Binding-site contacts:
Ligand atom N9 contacts residue ARG177 of chain 2.A at 3.9 Å.
Ligand atom N8 contacts residue ALA57 of chain 1.A at 3.8 Å.
Ligand atom O2 contacts residue ASN255 of chain 2.A at 4.1 Å.
Ligand atom N9 contacts residue PHE160 of chain 2.A at 3.5 Å.
Ligand atom N8 contacts residue THR58 of chain 1.A at 3.3 Å (h-bond).
Ligand atom O6 contacts residue ILE55 of chain 1.A at 3.5 Å.
Ligand atom N9 contacts residue LEU171 of chain 2.A at 4.0 Å.
Ligand atom C6 contacts residue GLN229 of chain 2.A at 3.7 Å.
Ligand atom N8 contacts residue ASP59 of chain 1.A at 3.9 Å.
Ligand atom N3 contacts residue ARG177 of chain 2.A at 3.0 Å (salt-bridge).
Ligand atom C5 contacts residue PHE160 of chain 2.A at 3.4 Å (hydrophobic).
Ligand atom C4 contacts residue PHE160 of chain 2.A at 3.4 Å (hydrophobic).
Ligand atom N1 contacts residue PHE160 of chain 2.A at 3.6 Å.
Ligand atom O6 contacts residue THR58 of chain 1.A at 3.8 Å.
Ligand atom C2 contacts residue PHE160 of chain 2.A at 3.7 Å (hydrophobic).
Ligand atom C2 contacts residue ARG177 of chain 2.A at 3.6 Å.
Ligand atom O6 contacts residue PHE160 of chain 2.A at 4.0 Å.
Ligand atom N7 contacts residue THR58 of chain 1.A at 2.7 Å (h-bond).
Ligand atom C2 contacts residue GLN229 of chain 2.A at 3.9 Å.
Ligand atom C5 contacts residue THR58 of chain 1.A at 4.0 Å.
Ligand atom C2 contacts residue ASN255 of chain 2.A at 3.9 Å.
Ligand atom N7 contacts residue ALA57 of chain 1.A at 3.5 Å.
Ligand atom O2 contacts residue ARG177 of chain 2.A at 2.8 Å (salt-bridge).
Ligand atom N7 contacts residue PHE160 of chain 2.A at 3.7 Å.
Ligand atom O6 contacts residue GLN229 of chain 2.A at 2.9 Å (h-bond).
Ligand atom O2 contacts residue SER227 of chain 2.A at 3.5 Å.
Ligand atom N3 contacts residue ASN255 of chain 2.A at 3.4 Å (h-bond).
Ligand atom N3 contacts residue PHE160 of chain 2.A at 3.7 Å.
Ligand atom N1 contacts residue GLN229 of chain 2.A at 3.0 Å (h-bond).
Ligand atom O2 contacts residue GLN229 of chain 2.A at 3.8 Å.
Ligand atom C2 contacts residue VAL228 of chain 2.A at 4.0 Å (hydrophobic).
Ligand atom N8 contacts residue LEU171 of chain 2.A at 3.8 Å.
Ligand atom O2 contacts residue PHE160 of chain 2.A at 3.9 Å.
Ligand atom O6 contacts residue TYR9 of chain 1.A at 3.8 Å.
Ligand atom C4 contacts residue ARG177 of chain 2.A at 3.8 Å.
Ligand atom C4 contacts residue ASN255 of chain 2.A at 4.0 Å.
Ligand atom C6 contacts residue PHE160 of chain 2.A at 3.5 Å (hydrophobic).
Ligand atom N9 contacts residue THR58 of chain 1.A at 4.1 Å.
Ligand atom O2 contacts residue VAL228 of chain 2.A at 2.9 Å (h-bond).
Ligand atom N8 contacts residue PHE160 of chain 2.A at 3.7 Å.

Sequence of chain 1.A:
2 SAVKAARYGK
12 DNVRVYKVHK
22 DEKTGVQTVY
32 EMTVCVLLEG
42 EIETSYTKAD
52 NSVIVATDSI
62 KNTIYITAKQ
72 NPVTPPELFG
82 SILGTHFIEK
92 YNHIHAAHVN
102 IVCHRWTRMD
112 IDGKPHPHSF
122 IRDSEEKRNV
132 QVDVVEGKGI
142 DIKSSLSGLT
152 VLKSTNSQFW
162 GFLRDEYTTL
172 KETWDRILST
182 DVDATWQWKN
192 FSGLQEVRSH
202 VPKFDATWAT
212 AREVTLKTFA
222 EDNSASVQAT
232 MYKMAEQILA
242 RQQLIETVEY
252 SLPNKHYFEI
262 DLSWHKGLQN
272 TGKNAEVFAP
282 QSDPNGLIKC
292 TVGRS

This small molecule binds to this protein.
Small molecule (SMILES): O=c1[nH]c(=O)c2nn[nH]c2[nH]1

Sequence of chain 2.A:
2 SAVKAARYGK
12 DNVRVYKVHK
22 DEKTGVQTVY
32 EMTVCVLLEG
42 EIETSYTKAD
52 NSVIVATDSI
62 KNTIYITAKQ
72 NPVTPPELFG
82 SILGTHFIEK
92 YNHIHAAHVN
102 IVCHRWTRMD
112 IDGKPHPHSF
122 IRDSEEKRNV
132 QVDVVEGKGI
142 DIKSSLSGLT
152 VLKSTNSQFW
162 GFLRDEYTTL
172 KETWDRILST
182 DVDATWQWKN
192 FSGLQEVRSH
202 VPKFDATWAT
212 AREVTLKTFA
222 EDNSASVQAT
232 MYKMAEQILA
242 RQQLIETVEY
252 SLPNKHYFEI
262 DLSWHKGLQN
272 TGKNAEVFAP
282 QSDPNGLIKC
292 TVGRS